Sequence of chain 57.A:
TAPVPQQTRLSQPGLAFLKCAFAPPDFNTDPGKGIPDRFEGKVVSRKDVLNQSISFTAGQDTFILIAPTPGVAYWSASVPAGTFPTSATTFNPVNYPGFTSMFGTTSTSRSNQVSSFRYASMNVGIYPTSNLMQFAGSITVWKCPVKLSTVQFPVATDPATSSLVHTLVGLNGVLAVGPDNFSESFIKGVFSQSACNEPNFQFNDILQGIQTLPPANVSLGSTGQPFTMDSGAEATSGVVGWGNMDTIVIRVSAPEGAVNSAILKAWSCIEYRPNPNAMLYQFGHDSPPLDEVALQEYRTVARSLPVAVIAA

A small-molecule ligand and the protein it binds are described below.
Small molecule (SMILES): CC[C@H](C)[C@@H](C=O)NC(=O)[C@H](CO)NC(=O)[C@H](CCCCN)NC(=O)[C@@H](N)C(C)C

Binding-site contacts:
Ligand atom CG2 contacts residue PHE71 of chain 57.A at 4.0 Å (hydrophobic).
Ligand atom CD1 contacts residue THR349 of chain 57.A at 4.3 Å.